The protein below binds the small molecule below.
Small molecule (SMILES): Cc1cc(CCCCCCCOc2ccc(C3=NCCO3)cc2)on1

Sequence of chain 15.A:
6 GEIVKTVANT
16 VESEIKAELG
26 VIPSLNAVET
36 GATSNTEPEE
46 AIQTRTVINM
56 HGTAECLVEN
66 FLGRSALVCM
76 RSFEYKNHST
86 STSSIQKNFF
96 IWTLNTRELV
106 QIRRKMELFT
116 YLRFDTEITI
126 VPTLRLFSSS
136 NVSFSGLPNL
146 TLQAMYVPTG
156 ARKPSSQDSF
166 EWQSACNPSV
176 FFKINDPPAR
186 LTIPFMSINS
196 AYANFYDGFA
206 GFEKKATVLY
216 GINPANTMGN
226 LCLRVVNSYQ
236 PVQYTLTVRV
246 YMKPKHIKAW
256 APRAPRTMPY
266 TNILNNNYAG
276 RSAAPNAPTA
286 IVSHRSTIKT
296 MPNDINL

Sequence of chain 15.C:
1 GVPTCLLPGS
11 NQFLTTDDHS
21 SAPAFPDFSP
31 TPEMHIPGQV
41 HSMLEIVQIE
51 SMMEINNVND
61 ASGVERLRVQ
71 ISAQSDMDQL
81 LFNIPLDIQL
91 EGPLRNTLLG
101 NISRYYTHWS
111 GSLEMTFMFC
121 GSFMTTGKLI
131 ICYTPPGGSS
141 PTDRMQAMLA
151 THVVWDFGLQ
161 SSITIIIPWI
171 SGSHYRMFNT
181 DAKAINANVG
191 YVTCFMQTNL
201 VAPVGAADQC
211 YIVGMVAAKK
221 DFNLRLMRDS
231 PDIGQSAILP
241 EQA

Binding-site contacts:
Ligand atom C5 contacts residue TYR197 of chain 15.A at 3.8 Å (hydrophobic).
Ligand atom C4A contacts residue LEU186 of chain 15.A at 3.9 Å (hydrophobic).
Ligand atom C3B contacts residue LEU226 of chain 15.A at 3.5 Å (hydrophobic).
Ligand atom O1A contacts residue LEU226 of chain 15.A at 3.8 Å.
Ligand atom C2B contacts residue LEU226 of chain 15.A at 3.6 Å (hydrophobic).
Ligand atom C7C contacts residue ILE123 of chain 15.A at 3.5 Å (hydrophobic).
Ligand atom N2 contacts residue ASN221 of chain 15.A at 3.9 Å.
Ligand atom C3B contacts residue ILE123 of chain 15.A at 3.9 Å (hydrophobic).
Ligand atom C5A contacts residue PRO173 of chain 15.A at 3.5 Å (hydrophobic).
Ligand atom O1 contacts residue TYR197 of chain 15.A at 3.9 Å.
Ligand atom O1A contacts residue ALA149 of chain 15.A at 3.7 Å.
Ligand atom C2C contacts residue THR101 of chain 15.A at 3.8 Å.
Ligand atom C5A contacts residue VAL175 of chain 15.A at 3.9 Å (hydrophobic).
Ligand atom C6C contacts residue LEU99 of chain 15.A at 3.6 Å (hydrophobic).
Ligand atom C4 contacts residue TYR197 of chain 15.A at 3.6 Å (hydrophobic).
Ligand atom C4B contacts residue LEU226 of chain 15.A at 3.9 Å (hydrophobic).
Ligand atom C5B contacts residue ILE188 of chain 15.A at 3.6 Å (hydrophobic).
Ligand atom C1B contacts residue LEU99 of chain 15.A at 3.9 Å (hydrophobic).
Ligand atom C3 contacts residue TYR197 of chain 15.A at 3.7 Å (hydrophobic).
Ligand atom C4A contacts residue PRO173 of chain 15.A at 3.3 Å (hydrophobic).
Ligand atom O1 contacts residue MET223 of chain 15.A at 3.6 Å (h-bond).
Ligand atom C2A contacts residue LEU186 of chain 15.A at 3.7 Å (hydrophobic).
Ligand atom C5A contacts residue ALA149 of chain 15.A at 3.2 Å (hydrophobic).
Ligand atom O1B contacts residue LEU99 of chain 15.A at 3.1 Å.
Ligand atom C6C contacts residue TRP97 of chain 15.A at 3.9 Å (hydrophobic).
Ligand atom C6B contacts residue ILE188 of chain 15.A at 3.7 Å (hydrophobic).
Ligand atom C7C contacts residue LEU99 of chain 15.A at 3.5 Å (hydrophobic).
Ligand atom C5C contacts residue LEU99 of chain 15.A at 3.6 Å (hydrophobic).
Ligand atom C5C contacts residue THR101 of chain 15.A at 3.7 Å.
Ligand atom C31 contacts residue ASN199 of chain 15.A at 3.4 Å.
Ligand atom O1B contacts residue TRP97 of chain 15.A at 3.6 Å.
Ligand atom N3A contacts residue TYR151 of chain 15.A at 3.3 Å.
Ligand atom C2B contacts residue ILE123 of chain 15.A at 3.5 Å (hydrophobic).
Ligand atom O1A contacts residue LEU186 of chain 15.A at 3.7 Å.
Ligand atom C4C contacts residue THR121 of chain 15.A at 3.7 Å.
Ligand atom C5A contacts residue LEU186 of chain 15.A at 3.6 Å (hydrophobic).
Ligand atom C1C contacts residue TYR197 of chain 15.A at 3.7 Å (hydrophobic).
Ligand atom C6C contacts residue ILE123 of chain 15.A at 3.6 Å (hydrophobic).
Ligand atom C4A contacts residue TYR151 of chain 15.A at 3.8 Å (hydrophobic).
Ligand atom C31 contacts residue TYR197 of chain 15.A at 3.7 Å (hydrophobic).